Sequence of chain 1.C:
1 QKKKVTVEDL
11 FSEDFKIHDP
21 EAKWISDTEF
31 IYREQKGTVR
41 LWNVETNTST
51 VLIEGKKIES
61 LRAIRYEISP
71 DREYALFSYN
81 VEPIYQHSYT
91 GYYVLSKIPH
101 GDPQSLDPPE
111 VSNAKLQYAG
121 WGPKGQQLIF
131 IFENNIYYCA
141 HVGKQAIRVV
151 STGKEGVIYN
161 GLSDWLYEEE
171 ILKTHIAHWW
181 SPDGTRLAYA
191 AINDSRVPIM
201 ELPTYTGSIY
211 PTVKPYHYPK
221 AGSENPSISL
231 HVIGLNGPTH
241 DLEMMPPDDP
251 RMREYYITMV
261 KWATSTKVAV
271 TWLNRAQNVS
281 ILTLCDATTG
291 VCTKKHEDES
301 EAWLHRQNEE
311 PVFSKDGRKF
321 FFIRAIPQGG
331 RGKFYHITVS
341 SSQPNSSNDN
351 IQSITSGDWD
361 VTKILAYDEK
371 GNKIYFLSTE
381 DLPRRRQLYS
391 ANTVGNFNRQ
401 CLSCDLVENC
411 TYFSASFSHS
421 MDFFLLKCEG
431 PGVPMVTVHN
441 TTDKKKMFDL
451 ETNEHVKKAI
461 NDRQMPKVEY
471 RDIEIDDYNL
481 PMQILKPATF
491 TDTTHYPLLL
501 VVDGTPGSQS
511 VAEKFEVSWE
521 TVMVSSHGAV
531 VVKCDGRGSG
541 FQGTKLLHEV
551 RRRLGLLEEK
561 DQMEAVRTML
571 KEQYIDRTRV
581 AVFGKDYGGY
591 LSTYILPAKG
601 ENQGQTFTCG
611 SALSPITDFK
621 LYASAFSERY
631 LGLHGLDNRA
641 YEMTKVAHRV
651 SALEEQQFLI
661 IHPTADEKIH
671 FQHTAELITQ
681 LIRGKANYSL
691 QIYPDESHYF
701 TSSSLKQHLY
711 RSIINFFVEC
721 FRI

Sequence of chain 1.D:
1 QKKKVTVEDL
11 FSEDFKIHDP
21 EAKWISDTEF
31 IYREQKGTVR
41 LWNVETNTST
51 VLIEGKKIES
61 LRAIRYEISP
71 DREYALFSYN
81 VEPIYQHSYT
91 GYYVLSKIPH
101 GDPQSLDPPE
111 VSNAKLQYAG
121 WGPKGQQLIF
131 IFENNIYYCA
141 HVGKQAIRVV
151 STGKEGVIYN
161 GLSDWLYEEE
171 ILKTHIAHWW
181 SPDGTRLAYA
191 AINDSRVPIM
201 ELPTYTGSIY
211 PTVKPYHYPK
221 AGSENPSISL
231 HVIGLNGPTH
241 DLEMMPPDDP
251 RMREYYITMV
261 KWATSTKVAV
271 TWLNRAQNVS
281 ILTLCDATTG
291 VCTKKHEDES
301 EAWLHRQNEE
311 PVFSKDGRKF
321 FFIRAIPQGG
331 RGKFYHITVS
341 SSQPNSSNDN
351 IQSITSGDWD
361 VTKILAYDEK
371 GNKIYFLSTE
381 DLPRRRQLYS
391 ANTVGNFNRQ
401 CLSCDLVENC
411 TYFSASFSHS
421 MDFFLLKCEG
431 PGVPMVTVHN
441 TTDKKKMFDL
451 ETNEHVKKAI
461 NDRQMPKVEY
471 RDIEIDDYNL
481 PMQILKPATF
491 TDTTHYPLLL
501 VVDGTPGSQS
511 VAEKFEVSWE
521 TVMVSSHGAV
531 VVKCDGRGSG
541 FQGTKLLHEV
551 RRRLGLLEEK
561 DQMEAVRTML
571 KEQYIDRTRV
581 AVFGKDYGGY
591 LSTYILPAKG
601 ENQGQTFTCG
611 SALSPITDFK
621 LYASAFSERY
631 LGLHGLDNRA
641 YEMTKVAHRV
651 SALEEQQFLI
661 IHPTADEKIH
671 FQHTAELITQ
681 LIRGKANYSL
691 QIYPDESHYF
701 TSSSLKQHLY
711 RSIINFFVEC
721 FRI

This protein binds this small molecule.
Small molecule (SMILES): CC(=O)N[C@H]1[C@H](O[C@H]2[C@H](O)[C@@H](NC(C)=O)CO[C@@H]2CO)O[C@H](CO)[C@@H](O[C@@H]2O[C@H](CO)[C@@H](O)[C@H](O)[C@@H]2O)[C@@H]1O

Binding-site contacts:
Ligand atom C4 contacts residue ASN687 of chain 1.D at 4.2 Å.
Ligand atom C7 contacts residue LYS685 of chain 1.D at 3.9 Å.
Ligand atom C3 contacts residue ASN687 of chain 1.D at 3.8 Å.
Ligand atom C1 contacts residue ASN687 of chain 1.D at 1.4 Å.
Ligand atom C3 contacts residue GLU654 of chain 1.D at 4.3 Å.
Ligand atom N2 contacts residue ASN687 of chain 1.D at 2.8 Å (h-bond).
Ligand atom C6 contacts residue GLU719 of chain 1.C at 3.2 Å.
Ligand atom O5 contacts residue ASN715 of chain 1.C at 4.2 Å.
Ligand atom C2 contacts residue GLU654 of chain 1.D at 3.6 Å.
Ligand atom O7 contacts residue ALA686 of chain 1.D at 4.5 Å.
Ligand atom O7 contacts residue ASN715 of chain 1.C at 4.5 Å.
Ligand atom C7 contacts residue ASN687 of chain 1.D at 3.4 Å.
Ligand atom C7 contacts residue GLU654 of chain 1.D at 3.9 Å.
Ligand atom O6 contacts residue GLU719 of chain 1.C at 3.0 Å (salt-bridge).
Ligand atom C8 contacts residue LYS685 of chain 1.D at 4.0 Å.
Ligand atom C5 contacts residue ASN687 of chain 1.D at 3.7 Å.
Ligand atom O6 contacts residue ASN715 of chain 1.C at 3.4 Å (h-bond).
Ligand atom O7 contacts residue GLU654 of chain 1.D at 4.0 Å.
Ligand atom C2 contacts residue ASN687 of chain 1.D at 2.4 Å.
Ligand atom O7 contacts residue LYS685 of chain 1.D at 3.1 Å (salt-bridge).
Ligand atom C5 contacts residue ASN715 of chain 1.C at 3.8 Å.
Ligand atom N2 contacts residue GLU654 of chain 1.D at 2.9 Å (salt-bridge).
Ligand atom C8 contacts residue ASN687 of chain 1.D at 3.2 Å.
Ligand atom C6 contacts residue ASN715 of chain 1.C at 4.0 Å.
Ligand atom O5 contacts residue ASN687 of chain 1.D at 2.4 Å (h-bond).
Ligand atom O3 contacts residue GLU654 of chain 1.D at 3.7 Å.
Ligand atom O7 contacts residue ASN687 of chain 1.D at 4.3 Å.